Sequence of chain 1.C:
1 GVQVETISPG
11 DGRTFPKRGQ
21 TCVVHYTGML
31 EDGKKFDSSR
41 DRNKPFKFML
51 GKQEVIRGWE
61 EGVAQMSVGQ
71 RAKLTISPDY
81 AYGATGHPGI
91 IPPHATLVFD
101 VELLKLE

The small molecule below binds the protein below.
Small molecule (SMILES): COc1cc(C(F)(F)C(=O)N2CCCC[C@H]2C(=O)O[C@@H](CCCc2ccccc2)CCCc2cccnc2)cc(OC)c1OC

Binding-site contacts:
Ligand atom C01 contacts residue ILE90 of chain 1.C at 3.7 Å (hydrophobic).
Ligand atom O11 contacts residue TYR82 of chain 1.C at 2.6 Å (h-bond).
Ligand atom C13 contacts residue TYR26 of chain 1.C at 3.4 Å (hydrophobic).
Ligand atom O17 contacts residue VAL55 of chain 1.C at 3.3 Å.
Ligand atom C31 contacts residue PHE46 of chain 1.C at 3.7 Å (hydrophobic).
Ligand atom C19 contacts residue TYR82 of chain 1.C at 3.5 Å (hydrophobic).
Ligand atom C25 contacts residue ILE56 of chain 1.C at 3.7 Å (hydrophobic).
Ligand atom C07 contacts residue ASP37 of chain 1.C at 3.3 Å.
Ligand atom C11 contacts residue TYR82 of chain 1.C at 3.2 Å (hydrophobic).
Ligand atom C12 contacts residue TYR26 of chain 1.C at 3.5 Å (hydrophobic).
Ligand atom N23 contacts residue VAL55 of chain 1.C at 3.7 Å.
Ligand atom C33 contacts residue ARG42 of chain 1.C at 3.7 Å.
Ligand atom C03 contacts residue ILE90 of chain 1.C at 3.7 Å (hydrophobic).
Ligand atom O17 contacts residue ILE56 of chain 1.C at 3.0 Å (h-bond).
Ligand atom C08 contacts residue HIS87 of chain 1.C at 3.5 Å.
Ligand atom N23 contacts residue GLN53 of chain 1.C at 3.3 Å (h-bond).
Ligand atom C02 contacts residue ASP37 of chain 1.C at 3.5 Å.
Ligand atom C26 contacts residue ILE56 of chain 1.C at 3.7 Å (hydrophobic).
Ligand atom C09 contacts residue TYR82 of chain 1.C at 3.3 Å (hydrophobic).
Ligand atom O18 contacts residue TYR82 of chain 1.C at 3.1 Å (h-bond).
Ligand atom O05 contacts residue HIS87 of chain 1.C at 3.5 Å.
Ligand atom F10 contacts residue TYR26 of chain 1.C at 3.1 Å.
Ligand atom O11 contacts residue PHE99 of chain 1.C at 3.6 Å.
Ligand atom C32 contacts residue TYR26 of chain 1.C at 3.6 Å (hydrophobic).
Ligand atom C16 contacts residue TYR82 of chain 1.C at 3.5 Å (hydrophobic).
Ligand atom C25 contacts residue VAL55 of chain 1.C at 3.7 Å (hydrophobic).
Ligand atom F11 contacts residue ILE91 of chain 1.C at 3.8 Å.
Ligand atom C24 contacts residue VAL55 of chain 1.C at 3.2 Å (hydrophobic).
Ligand atom C32 contacts residue PHE46 of chain 1.C at 3.6 Å (hydrophobic).
Ligand atom C17 contacts residue TYR82 of chain 1.C at 3.3 Å (hydrophobic).
Ligand atom C14 contacts residue PHE46 of chain 1.C at 3.5 Å (hydrophobic).
Ligand atom C14 contacts residue TRP59 of chain 1.C at 3.5 Å (hydrophobic).
Ligand atom C07 contacts residue ARG42 of chain 1.C at 3.7 Å.
Ligand atom F10 contacts residue ASP37 of chain 1.C at 3.4 Å.
Ligand atom C02 contacts residue ILE90 of chain 1.C at 3.5 Å (hydrophobic).
Ligand atom C15 contacts residue TRP59 of chain 1.C at 3.4 Å (hydrophobic).
Ligand atom F11 contacts residue PHE36 of chain 1.C at 3.1 Å.
Ligand atom C32 contacts residue ARG42 of chain 1.C at 3.6 Å.
Ligand atom C06 contacts residue TYR82 of chain 1.C at 3.6 Å (hydrophobic).
Ligand atom N12 contacts residue TYR82 of chain 1.C at 3.6 Å.